Sequence of chain 1.A:
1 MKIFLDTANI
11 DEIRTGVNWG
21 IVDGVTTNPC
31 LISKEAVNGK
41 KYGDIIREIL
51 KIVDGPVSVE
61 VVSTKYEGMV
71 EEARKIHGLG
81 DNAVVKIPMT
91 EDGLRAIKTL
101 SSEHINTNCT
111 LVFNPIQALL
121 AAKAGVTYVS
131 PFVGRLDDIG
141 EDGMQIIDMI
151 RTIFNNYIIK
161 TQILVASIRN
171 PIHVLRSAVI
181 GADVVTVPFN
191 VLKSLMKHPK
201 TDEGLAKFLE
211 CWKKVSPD

This protein binds this small molecule.
Small molecule (SMILES): O=C(CO)[C@@H](O)[C@H](O)[C@H](O)COP(=O)(O)O

Binding-site contacts:
Ligand atom C5 contacts residue ASP6 of chain 1.E at 3.3 Å.
Ligand atom O2P contacts residue ARG169 of chain 1.E at 3.9 Å.
Ligand atom C2 contacts residue LYS86 of chain 1.E at 1.5 Å.
Ligand atom O4 contacts residue PHE208 of chain 1.A at 3.9 Å.
Ligand atom O1P contacts residue ARG169 of chain 1.E at 3.6 Å.
Ligand atom O4 contacts residue LYS86 of chain 1.E at 3.8 Å.
Ligand atom O1P contacts residue SER167 of chain 1.E at 2.5 Å (h-bond).
Ligand atom O2P contacts residue SER167 of chain 1.E at 3.9 Å.
Ligand atom O4 contacts residue ASN28 of chain 1.E at 2.8 Å (h-bond).
Ligand atom C4 contacts residue PHE132 of chain 1.E at 3.5 Å (hydrophobic).
Ligand atom C3 contacts residue LYS86 of chain 1.E at 2.7 Å.
Ligand atom O6 contacts residue SER167 of chain 1.E at 3.5 Å.
Ligand atom O4 contacts residue PHE132 of chain 1.E at 3.3 Å.
Ligand atom O5 contacts residue ALA166 of chain 1.E at 3.5 Å.
Ligand atom P contacts residue ARG135 of chain 1.E at 3.7 Å.
Ligand atom O1 contacts residue LYS86 of chain 1.E at 3.0 Å (salt-bridge).
Ligand atom O3 contacts residue LEU31 of chain 1.E at 3.8 Å.
Ligand atom C5 contacts residue ASN28 of chain 1.E at 4.0 Å.
Ligand atom O1 contacts residue PHE132 of chain 1.E at 3.7 Å.
Ligand atom O3 contacts residue THR26 of chain 1.E at 3.7 Å.
Ligand atom O5 contacts residue ASP6 of chain 1.E at 2.8 Å (salt-bridge).
Ligand atom C3 contacts residue THR26 of chain 1.E at 3.9 Å.
Ligand atom O1P contacts residue ARG135 of chain 1.E at 2.7 Å (salt-bridge).
Ligand atom O1 contacts residue THR110 of chain 1.E at 2.5 Å (h-bond).
Ligand atom O5 contacts residue SER167 of chain 1.E at 2.9 Å (h-bond).
Ligand atom O3 contacts residue LYS86 of chain 1.E at 2.9 Å (salt-bridge).
Ligand atom C3 contacts residue ASP6 of chain 1.E at 3.4 Å.
Ligand atom O3 contacts residue ASN28 of chain 1.E at 3.5 Å (h-bond).
Ligand atom O6 contacts residue ASP6 of chain 1.E at 3.9 Å.
Ligand atom C1 contacts residue LYS86 of chain 1.E at 2.5 Å.
Ligand atom O3 contacts residue THR27 of chain 1.E at 3.6 Å (h-bond).
Ligand atom C1 contacts residue THR110 of chain 1.E at 3.8 Å.
Ligand atom O1 contacts residue SER130 of chain 1.E at 3.1 Å.
Ligand atom O3P contacts residue ARG135 of chain 1.E at 2.8 Å (salt-bridge).
Ligand atom C1 contacts residue SER130 of chain 1.E at 3.4 Å.
Ligand atom O3 contacts residue ASP6 of chain 1.E at 2.6 Å (salt-bridge).
Ligand atom P contacts residue SER167 of chain 1.E at 3.5 Å.
Ligand atom C4 contacts residue ASN28 of chain 1.E at 3.8 Å.
Ligand atom C4 contacts residue LYS86 of chain 1.E at 3.7 Å.
Ligand atom C6 contacts residue PHE132 of chain 1.E at 3.5 Å (hydrophobic).

Sequence of chain 1.E:
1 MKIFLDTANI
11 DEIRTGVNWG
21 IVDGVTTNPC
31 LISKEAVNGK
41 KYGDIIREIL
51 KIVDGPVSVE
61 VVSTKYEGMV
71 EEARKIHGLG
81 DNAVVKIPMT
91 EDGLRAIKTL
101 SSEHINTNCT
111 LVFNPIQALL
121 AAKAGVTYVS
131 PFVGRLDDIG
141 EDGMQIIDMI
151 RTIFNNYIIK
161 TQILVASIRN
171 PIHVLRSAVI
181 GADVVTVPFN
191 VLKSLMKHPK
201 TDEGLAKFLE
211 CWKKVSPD